Binding-site contacts:
Ligand atom CD2 contacts residue LEU82 of chain 1.B at 4.0 Å (hydrophobic).
Ligand atom CB contacts residue LEU75 of chain 1.B at 4.2 Å (hydrophobic).
Ligand atom CA contacts residue ILE61 of chain 1.B at 4.2 Å (hydrophobic).
Ligand atom CB contacts residue ILE61 of chain 1.B at 4.0 Å (hydrophobic).
Ligand atom CD2 contacts residue VAL79 of chain 1.B at 3.8 Å (hydrophobic).
Ligand atom CD1 contacts residue GLN78 of chain 1.B at 4.0 Å.
Ligand atom CG contacts residue LEU82 of chain 1.B at 4.2 Å (hydrophobic).
Ligand atom O contacts residue ILE61 of chain 1.B at 4.1 Å.
Ligand atom N contacts residue GLU245 of chain 1.B at 2.8 Å (salt-bridge).
Ligand atom CD2 contacts residue GLN78 of chain 1.B at 3.9 Å.
Ligand atom N contacts residue ILE61 of chain 1.B at 4.2 Å.
Ligand atom CG2 contacts residue LEU242 of chain 1.B at 4.0 Å (hydrophobic).
Ligand atom CB contacts residue GLU245 of chain 1.B at 3.4 Å.
Ligand atom CA contacts residue GLU245 of chain 1.B at 3.3 Å.
Ligand atom CD1 contacts residue VAL79 of chain 1.B at 3.8 Å (hydrophobic).
Ligand atom CB contacts residue GLU245 of chain 1.B at 3.7 Å.
Ligand atom CD1 contacts residue GLU245 of chain 1.B at 4.1 Å.
Ligand atom CD2 contacts residue LYS65 of chain 1.B at 4.0 Å.
Ligand atom CD2 contacts residue GLU83 of chain 1.B at 3.6 Å.
Ligand atom O contacts residue LEU75 of chain 1.B at 4.1 Å.
Ligand atom O contacts residue LYS65 of chain 1.B at 3.5 Å.
Ligand atom CD2 contacts residue ILE61 of chain 1.B at 3.6 Å (hydrophobic).
Ligand atom CD1 contacts residue LEU242 of chain 1.B at 3.6 Å (hydrophobic).
Ligand atom C contacts residue GLU245 of chain 1.B at 4.1 Å.
Ligand atom N contacts residue LEU242 of chain 1.B at 4.2 Å.
Ligand atom CG1 contacts residue GLU245 of chain 1.B at 3.3 Å.
Ligand atom CA contacts residue GLU245 of chain 1.B at 3.6 Å.
Ligand atom C contacts residue ILE61 of chain 1.B at 4.2 Å (hydrophobic).
Ligand atom C contacts residue GLU245 of chain 1.B at 3.5 Å.
Ligand atom N contacts residue GLU245 of chain 1.B at 3.5 Å (salt-bridge).
Ligand atom CD2 contacts residue MET246 of chain 1.B at 4.0 Å (hydrophobic).
Ligand atom CB contacts residue GLU245 of chain 1.B at 4.3 Å.
Ligand atom CD1 contacts residue LEU82 of chain 1.B at 3.9 Å (hydrophobic).
Ligand atom CD2 contacts residue PHE70 of chain 1.B at 4.3 Å (hydrophobic).
Ligand atom CA contacts residue LYS65 of chain 1.B at 4.3 Å.
Ligand atom CD1 contacts residue ASP241 of chain 1.B at 3.6 Å.
Ligand atom CD1 contacts residue ILE61 of chain 1.B at 3.6 Å (hydrophobic).
Ligand atom CB contacts residue LEU75 of chain 1.B at 4.0 Å (hydrophobic).
Ligand atom CB contacts residue LEU242 of chain 1.B at 4.0 Å (hydrophobic).
Ligand atom CG contacts residue ILE61 of chain 1.B at 3.8 Å (hydrophobic).

A small-molecule ligand and the protein it binds are described below.
Small molecule (SMILES): CC[C@H](C)[C@H](NC(=O)[C@H](C)N)C(=O)N[C@@H](CC(C)C)C(=O)N[C@@H](C)C(=O)N[C@@H](C)C(=O)N[C@@H](CC(C)C)C(=O)N[C@@H](CC(C)C)C(=O)N[C@@H](C)C(=O)N[C@@H](C)C=O

Sequence of chain 1.B:
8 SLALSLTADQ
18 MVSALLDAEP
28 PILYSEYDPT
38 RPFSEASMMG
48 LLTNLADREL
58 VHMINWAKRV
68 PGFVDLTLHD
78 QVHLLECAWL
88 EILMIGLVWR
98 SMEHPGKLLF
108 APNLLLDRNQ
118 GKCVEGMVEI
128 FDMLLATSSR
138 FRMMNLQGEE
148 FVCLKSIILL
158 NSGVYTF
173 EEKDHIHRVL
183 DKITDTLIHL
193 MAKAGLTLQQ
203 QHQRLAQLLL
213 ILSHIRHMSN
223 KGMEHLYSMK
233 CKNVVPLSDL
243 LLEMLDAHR